This small molecule binds to this protein.
Small molecule (SMILES): Cc1ccc(S(=O)(=O)O)cc1

Sequence of chain 2.A:
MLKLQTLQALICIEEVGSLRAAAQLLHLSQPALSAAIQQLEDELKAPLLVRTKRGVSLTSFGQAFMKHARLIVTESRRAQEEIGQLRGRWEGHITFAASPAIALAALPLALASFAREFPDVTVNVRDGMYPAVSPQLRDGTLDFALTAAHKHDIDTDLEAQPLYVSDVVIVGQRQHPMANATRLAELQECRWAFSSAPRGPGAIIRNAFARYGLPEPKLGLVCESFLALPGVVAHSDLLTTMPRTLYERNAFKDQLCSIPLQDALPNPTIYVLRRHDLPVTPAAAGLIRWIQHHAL

Binding-site contacts:
Ligand atom C2 contacts residue THR269 of chain 2.A at 3.6 Å.
Ligand atom C2 contacts residue ALA149 of chain 2.A at 3.3 Å (hydrophobic).
Ligand atom C1 contacts residue ALA149 of chain 2.A at 4.3 Å (hydrophobic).
Ligand atom C3 contacts residue HIS150 of chain 2.A at 3.5 Å.
Ligand atom O3 contacts residue THR269 of chain 2.A at 4.4 Å.
Ligand atom O1 contacts residue PRO268 of chain 2.A at 3.9 Å.
Ligand atom C4 contacts residue PRO268 of chain 2.A at 3.5 Å (hydrophobic).
Ligand atom C4 contacts residue HIS150 of chain 2.A at 3.3 Å.
Ligand atom C3 contacts residue THR269 of chain 2.A at 4.3 Å.
Ligand atom C3 contacts residue PRO268 of chain 2.A at 3.5 Å (hydrophobic).
Ligand atom C1 contacts residue PRO268 of chain 2.A at 3.6 Å (hydrophobic).
Ligand atom C1 contacts residue ASN267 of chain 2.A at 4.5 Å.
Ligand atom S contacts residue HIS150 of chain 2.A at 4.4 Å.
Ligand atom C3 contacts residue ALA149 of chain 2.A at 3.9 Å (hydrophobic).
Ligand atom C1 contacts residue THR269 of chain 2.A at 3.9 Å.
Ligand atom C2 contacts residue PRO268 of chain 2.A at 3.5 Å (hydrophobic).
Ligand atom C6 contacts residue HIS150 of chain 2.A at 3.5 Å.
Ligand atom C6 contacts residue PRO266 of chain 2.A at 4.0 Å (hydrophobic).
Ligand atom O3 contacts residue ASN267 of chain 2.A at 3.9 Å.
Ligand atom S contacts residue PRO268 of chain 2.A at 4.3 Å.
Ligand atom C7 contacts residue PRO268 of chain 2.A at 3.8 Å (hydrophobic).
Ligand atom S contacts residue ASN267 of chain 2.A at 4.3 Å.
Ligand atom C7 contacts residue PRO198 of chain 2.A at 4.2 Å (hydrophobic).
Ligand atom C1 contacts residue HIS150 of chain 2.A at 3.8 Å.
Ligand atom C5 contacts residue PRO266 of chain 2.A at 3.8 Å (hydrophobic).
Ligand atom C7 contacts residue HIS150 of chain 2.A at 3.6 Å.
Ligand atom C5 contacts residue HIS150 of chain 2.A at 3.3 Å.
Ligand atom C2 contacts residue HIS150 of chain 2.A at 3.9 Å.
Ligand atom O1 contacts residue ASN267 of chain 2.A at 4.0 Å.
Ligand atom O1 contacts residue THR269 of chain 2.A at 2.6 Å (h-bond).
Ligand atom C5 contacts residue PRO268 of chain 2.A at 3.9 Å (hydrophobic).
Ligand atom S contacts residue THR269 of chain 2.A at 3.9 Å.
Ligand atom C7 contacts residue ILE204 of chain 2.A at 4.0 Å (hydrophobic).
Ligand atom O2 contacts residue ALA149 of chain 2.A at 4.3 Å.
Ligand atom C6 contacts residue PRO268 of chain 2.A at 3.8 Å (hydrophobic).
Ligand atom O1 contacts residue ALA149 of chain 2.A at 4.1 Å.
Ligand atom O2 contacts residue HIS150 of chain 2.A at 3.5 Å.